Sequence of chain 2.A:
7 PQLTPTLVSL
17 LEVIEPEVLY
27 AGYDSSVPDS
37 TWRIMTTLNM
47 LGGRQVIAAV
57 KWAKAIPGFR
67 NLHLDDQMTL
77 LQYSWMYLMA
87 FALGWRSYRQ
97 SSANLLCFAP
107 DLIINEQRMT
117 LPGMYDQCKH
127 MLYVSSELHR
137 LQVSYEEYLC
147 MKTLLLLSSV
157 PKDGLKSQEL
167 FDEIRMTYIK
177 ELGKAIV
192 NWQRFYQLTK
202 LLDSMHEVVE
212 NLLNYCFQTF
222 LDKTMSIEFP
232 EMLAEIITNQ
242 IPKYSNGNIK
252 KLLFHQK

This small molecule binds to this protein.
Small molecule (SMILES): CC/C(=C1\c2ccccc2OCc2cccc(OC)c21)c1cccc(NS(C)(=O)=O)c1

Binding-site contacts:
Ligand atom C5 contacts residue TYR197 of chain 2.A at 4.0 Å (hydrophobic).
Ligand atom C26 contacts residue TYR197 of chain 2.A at 4.2 Å (hydrophobic).
Ligand atom C3 contacts residue TYR197 of chain 2.A at 4.0 Å (hydrophobic).
Ligand atom C1 contacts residue TRP193 of chain 2.A at 4.0 Å (hydrophobic).
Ligand atom C24 contacts residue TYR197 of chain 2.A at 4.1 Å (hydrophobic).
Ligand atom C29 contacts residue TYR197 of chain 2.A at 3.7 Å (hydrophobic).
Ligand atom C8 contacts residue PHE196 of chain 2.A at 4.0 Å (hydrophobic).
Ligand atom C26 contacts residue GLN194 of chain 2.A at 3.9 Å.
Ligand atom C25 contacts residue TYR197 of chain 2.A at 4.2 Å (hydrophobic).
Ligand atom C6 contacts residue TYR197 of chain 2.A at 4.2 Å (hydrophobic).
Ligand atom C4 contacts residue TYR197 of chain 2.A at 4.1 Å (hydrophobic).
Ligand atom O30 contacts residue TYR197 of chain 2.A at 3.6 Å.
Ligand atom C7 contacts residue PHE196 of chain 2.A at 3.8 Å (hydrophobic).
Ligand atom C3 contacts residue TRP193 of chain 2.A at 4.4 Å (hydrophobic).
Ligand atom O2 contacts residue TYR197 of chain 2.A at 4.2 Å.
Ligand atom C6 contacts residue HIS256 of chain 2.A at 3.9 Å.
Ligand atom C27 contacts residue GLN194 of chain 2.A at 4.1 Å.
Ligand atom O2 contacts residue TRP193 of chain 2.A at 3.6 Å (h-bond).
Ligand atom C28 contacts residue TYR197 of chain 2.A at 3.9 Å (hydrophobic).
Ligand atom C1 contacts residue GLN194 of chain 2.A at 4.5 Å.
Ligand atom C7 contacts residue HIS256 of chain 2.A at 4.3 Å.
Ligand atom O2 contacts residue GLN194 of chain 2.A at 4.3 Å.
Ligand atom C31 contacts residue TYR197 of chain 2.A at 3.7 Å (hydrophobic).
Ligand atom C7 contacts residue TYR197 of chain 2.A at 4.4 Å (hydrophobic).
Ligand atom C27 contacts residue TYR197 of chain 2.A at 4.2 Å (hydrophobic).
Ligand atom C8 contacts residue TRP193 of chain 2.A at 4.1 Å (hydrophobic).
Ligand atom C8 contacts residue TYR197 of chain 2.A at 4.0 Å (hydrophobic).